Binding-site contacts:
Ligand atom ND2 contacts residue TB1 of chain 1.G at 3.9 Å.
Ligand atom C contacts residue TB1 of chain 1.G at 3.3 Å.
Ligand atom OE2 contacts residue TB1 of chain 1.G at 2.5 Å.
Ligand atom CB contacts residue TB1 of chain 1.G at 4.4 Å.
Ligand atom OE1 contacts residue TB1 of chain 1.G at 2.4 Å.
Ligand atom N contacts residue TB1 of chain 1.G at 4.2 Å.
Ligand atom O contacts residue TB1 of chain 1.G at 2.2 Å.
Ligand atom CG contacts residue TB1 of chain 1.G at 4.3 Å.
Ligand atom OD1 contacts residue TB1 of chain 1.G at 3.5 Å.
Ligand atom CG contacts residue TB1 of chain 1.G at 3.2 Å.
Ligand atom CA contacts residue TB1 of chain 1.G at 4.3 Å.
Ligand atom N contacts residue TB1 of chain 1.G at 4.3 Å.
Ligand atom CA contacts residue TB1 of chain 1.G at 4.3 Å.
Ligand atom N contacts residue TB1 of chain 1.G at 4.1 Å.
Ligand atom CA contacts residue TB1 of chain 1.G at 4.2 Å.
Ligand atom OD2 contacts residue TB1 of chain 1.G at 2.4 Å.
Ligand atom CD contacts residue TB1 of chain 1.G at 2.8 Å.
Ligand atom N contacts residue TB1 of chain 1.G at 4.4 Å.
Ligand atom CG contacts residue TB1 of chain 1.G at 3.3 Å.
Ligand atom OD1 contacts residue TB1 of chain 1.G at 2.3 Å.
Ligand atom CB contacts residue TB1 of chain 1.G at 4.4 Å.
Ligand atom N contacts residue TB1 of chain 1.G at 4.2 Å.

This small molecule binds to this protein.
Small molecule (SMILES): CC[C@H](C)[C@H](NC(=O)[C@@H](N)Cc1ccc(O)cc1)C(=O)N[C@@H](CC(=O)O)C(=O)N[C@H](C(=O)N[C@@H](CC(N)=O)C(=O)N[C@@H](CC(N)=O)C(=O)N[C@@H](CC(=O)O)C(=O)NCC(=O)N[C@@H](CC1=c2ccccc2=NC1)C(=O)N[C@@H](Cc1ccc(O)cc1)C(=O)N[C@@H](CCC(=O)O)C(=O)NCC(=O)N[C@@H](CC(=O)O)C(=O)N[C@@H](CCC(=O)O)C(=O)N[C@@H](CC(C)C)C(=O)N[C@@H](CC(C)C)C(=O)N[C@@H](C)C(N)=O)[C@@H](C)O